Binding-site contacts:
Ligand atom NAU contacts residue HEM1 of chain 2.I at 2.1 Å.
Ligand atom CAI contacts residue VAL434 of chain 2.C at 3.7 Å (hydrophobic).
Ligand atom CAR contacts residue HEM1 of chain 2.I at 3.0 Å.
Ligand atom CAW contacts residue PHE83 of chain 2.C at 3.9 Å (hydrophobic).
Ligand atom CBD contacts residue ALA264 of chain 2.C at 3.7 Å (hydrophobic).
Ligand atom CAK contacts residue HEM1 of chain 2.I at 3.7 Å.
Ligand atom CBG contacts residue LEU329 of chain 2.C at 4.0 Å (hydrophobic).
Ligand atom CAH contacts residue MET433 of chain 2.C at 3.7 Å (hydrophobic).
Ligand atom CLAG contacts residue ALA88 of chain 2.C at 3.9 Å.
Ligand atom CLAG contacts residue TYR89 of chain 2.C at 3.9 Å.
Ligand atom OAV contacts residue ALA264 of chain 2.C at 3.7 Å.
Ligand atom CBC contacts residue MET433 of chain 2.C at 3.8 Å (hydrophobic).
Ligand atom CAL contacts residue TYR89 of chain 2.C at 3.7 Å (hydrophobic).
Ligand atom CAP contacts residue HEM1 of chain 2.I at 3.1 Å.
Ligand atom FAE contacts residue LEU329 of chain 2.C at 3.8 Å.
Ligand atom CAR contacts residue ALA264 of chain 2.C at 3.2 Å (hydrophobic).
Ligand atom FAF contacts residue MET433 of chain 2.C at 2.4 Å.
Ligand atom FAE contacts residue VAL434 of chain 2.C at 3.2 Å.
Ligand atom CAI contacts residue PHE263 of chain 2.C at 4.0 Å (hydrophobic).
Ligand atom NAU contacts residue ALA264 of chain 2.C at 3.7 Å.
Ligand atom CAQ contacts residue TYR76 of chain 2.C at 3.3 Å (hydrophobic).
Ligand atom CAP contacts residue ALA264 of chain 2.C at 3.7 Å (hydrophobic).
Ligand atom CAB contacts residue ALA264 of chain 2.C at 3.3 Å (hydrophobic).
Ligand atom CAJ contacts residue LEU181 of chain 2.C at 3.6 Å (hydrophobic).
Ligand atom CAN contacts residue TYR76 of chain 2.C at 3.9 Å (hydrophobic).
Ligand atom CAA contacts residue PHE83 of chain 2.C at 3.7 Å (hydrophobic).
Ligand atom FAF contacts residue PHE78 of chain 2.C at 3.1 Å.
Ligand atom CAJ contacts residue MET433 of chain 2.C at 2.6 Å (hydrophobic).
Ligand atom CBG contacts residue TYR76 of chain 2.C at 3.7 Å (hydrophobic).
Ligand atom CAO contacts residue TYR76 of chain 2.C at 3.7 Å (hydrophobic).
Ligand atom CAC contacts residue TYR76 of chain 2.C at 3.4 Å (hydrophobic).
Ligand atom CAK contacts residue PHE83 of chain 2.C at 4.0 Å (hydrophobic).
Ligand atom CAH contacts residue PHE263 of chain 2.C at 3.7 Å (hydrophobic).
Ligand atom CAA contacts residue PHE263 of chain 2.C at 3.9 Å (hydrophobic).
Ligand atom CAB contacts residue LEU329 of chain 2.C at 4.0 Å (hydrophobic).
Ligand atom CAC contacts residue MET331 of chain 2.C at 3.5 Å (hydrophobic).
Ligand atom CAQ contacts residue LEU329 of chain 2.C at 3.8 Å (hydrophobic).
Ligand atom CAX contacts residue VAL434 of chain 2.C at 3.5 Å (hydrophobic).
Ligand atom CAY contacts residue MET433 of chain 2.C at 2.6 Å (hydrophobic).
Ligand atom NBH contacts residue ALA264 of chain 2.C at 3.4 Å (h-bond).

A protein and the small-molecule ligand that binds it are described below.
Small molecule (SMILES): CO[C@](c1ccc(Cl)cc1)(c1ccc2c(c1)c(-c1c(F)cccc1F)cc(=O)n2C)c1cncn1C

Sequence of chain 2.C:
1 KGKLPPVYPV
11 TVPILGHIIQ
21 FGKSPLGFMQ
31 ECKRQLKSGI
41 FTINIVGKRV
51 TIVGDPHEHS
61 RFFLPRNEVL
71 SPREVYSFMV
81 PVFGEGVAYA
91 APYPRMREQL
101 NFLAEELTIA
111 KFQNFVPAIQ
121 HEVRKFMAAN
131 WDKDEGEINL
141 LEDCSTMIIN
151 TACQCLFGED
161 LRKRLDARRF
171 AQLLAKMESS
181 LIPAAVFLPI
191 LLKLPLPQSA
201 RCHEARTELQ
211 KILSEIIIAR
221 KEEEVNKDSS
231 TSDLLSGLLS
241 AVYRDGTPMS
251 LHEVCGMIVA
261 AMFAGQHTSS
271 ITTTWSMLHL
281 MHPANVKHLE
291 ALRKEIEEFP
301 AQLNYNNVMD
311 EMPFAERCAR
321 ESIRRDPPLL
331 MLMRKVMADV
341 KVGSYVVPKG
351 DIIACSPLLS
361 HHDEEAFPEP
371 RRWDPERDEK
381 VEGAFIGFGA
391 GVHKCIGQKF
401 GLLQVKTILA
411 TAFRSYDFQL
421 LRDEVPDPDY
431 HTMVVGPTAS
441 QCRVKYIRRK